A small-molecule ligand and the protein it binds are described below.
Small molecule (SMILES): CC(=O)N[C@H]1[C@H](O[C@H]2[C@H](O)[C@@H](NC(C)=O)CO[C@@H]2CO)O[C@H](CO)[C@@H](O)[C@@H]1O

Sequence of chain 1.E:
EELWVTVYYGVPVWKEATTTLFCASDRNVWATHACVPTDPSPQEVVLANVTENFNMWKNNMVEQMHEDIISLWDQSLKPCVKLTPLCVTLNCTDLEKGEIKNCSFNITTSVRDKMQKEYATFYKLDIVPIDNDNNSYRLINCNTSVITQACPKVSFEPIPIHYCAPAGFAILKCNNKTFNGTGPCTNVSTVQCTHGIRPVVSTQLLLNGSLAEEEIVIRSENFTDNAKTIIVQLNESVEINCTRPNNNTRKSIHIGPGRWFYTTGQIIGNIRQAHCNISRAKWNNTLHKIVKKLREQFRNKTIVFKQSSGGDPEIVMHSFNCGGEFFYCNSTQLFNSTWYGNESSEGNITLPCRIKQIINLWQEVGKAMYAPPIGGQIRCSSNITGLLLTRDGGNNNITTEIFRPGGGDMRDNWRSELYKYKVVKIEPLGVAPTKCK

Binding-site contacts:
Ligand atom C1 contacts residue THR215 of chain 1.E at 3.8 Å.
Ligand atom C8 contacts residue ASN213 of chain 1.E at 3.4 Å.
Ligand atom C8 contacts residue THR215 of chain 1.E at 3.8 Å.
Ligand atom C7 contacts residue ASN213 of chain 1.E at 3.2 Å.
Ligand atom C2 contacts residue THR215 of chain 1.E at 4.3 Å.
Ligand atom C3 contacts residue THR215 of chain 1.E at 4.2 Å.
Ligand atom C8 contacts residue SER253 of chain 1.E at 3.9 Å.
Ligand atom O3 contacts residue THR215 of chain 1.E at 4.4 Å.
Ligand atom N2 contacts residue ASN213 of chain 1.E at 3.0 Å (h-bond).
Ligand atom O7 contacts residue ASN213 of chain 1.E at 3.1 Å (h-bond).
Ligand atom C1 contacts residue ASN213 of chain 1.E at 1.5 Å.
Ligand atom O6 contacts residue NAG1 of chain 1.NB at 4.0 Å.
Ligand atom N2 contacts residue THR215 of chain 1.E at 3.5 Å.
Ligand atom C7 contacts residue THR215 of chain 1.E at 4.1 Å.
Ligand atom C2 contacts residue ASN213 of chain 1.E at 2.6 Å.
Ligand atom C5 contacts residue ASN213 of chain 1.E at 3.8 Å.
Ligand atom C8 contacts residue GLU254 of chain 1.E at 4.5 Å.
Ligand atom O5 contacts residue ASN213 of chain 1.E at 2.5 Å (h-bond).
Ligand atom C4 contacts residue ASN213 of chain 1.E at 4.5 Å.
Ligand atom C3 contacts residue ASN213 of chain 1.E at 3.9 Å.